A small-molecule ligand and the protein it binds are described below.
Small molecule (SMILES): O=C(O)c1[nH]c(=O)[nH]c(=O)c1F

Sequence of chain 1.D:
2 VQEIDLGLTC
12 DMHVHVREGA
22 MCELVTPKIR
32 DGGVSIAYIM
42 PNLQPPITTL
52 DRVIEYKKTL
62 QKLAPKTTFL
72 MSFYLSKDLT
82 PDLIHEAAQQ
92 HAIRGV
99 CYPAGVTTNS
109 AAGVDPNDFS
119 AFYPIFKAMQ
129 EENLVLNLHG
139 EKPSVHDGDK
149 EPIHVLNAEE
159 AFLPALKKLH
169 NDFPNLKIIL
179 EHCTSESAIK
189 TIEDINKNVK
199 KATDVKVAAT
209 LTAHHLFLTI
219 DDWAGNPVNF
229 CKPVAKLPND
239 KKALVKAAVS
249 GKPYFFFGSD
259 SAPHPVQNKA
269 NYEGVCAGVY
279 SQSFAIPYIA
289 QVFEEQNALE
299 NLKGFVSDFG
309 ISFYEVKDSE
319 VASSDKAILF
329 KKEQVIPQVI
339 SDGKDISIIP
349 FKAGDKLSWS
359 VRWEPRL

Binding-site contacts:
Ligand atom O2 contacts residue ARG18 of chain 1.D at 2.8 Å (salt-bridge).
Ligand atom N3 contacts residue ASN43 of chain 1.D at 3.2 Å (h-bond).
Ligand atom C41 contacts residue ZN1 of chain 1.O at 2.6 Å.
Ligand atom C4 contacts residue THR105 of chain 1.D at 3.4 Å.
Ligand atom C41 contacts residue THR105 of chain 1.D at 3.8 Å.
Ligand atom C6 contacts residue THR106 of chain 1.D at 3.0 Å.
Ligand atom O42 contacts residue HIS14 of chain 1.D at 3.5 Å (h-bond).
Ligand atom O41 contacts residue ZN1 of chain 1.O at 2.1 Å.
Ligand atom O42 contacts residue HIS180 of chain 1.D at 3.6 Å.
Ligand atom O42 contacts residue KCX98 of chain 1.D at 3.0 Å (h-bond).
Ligand atom O2 contacts residue HIS16 of chain 1.D at 3.4 Å (h-bond).
Ligand atom O42 contacts residue ZN1 of chain 1.O at 2.3 Å.
Ligand atom O42 contacts residue ASP258 of chain 1.D at 2.8 Å (salt-bridge).
Ligand atom O41 contacts residue THR105 of chain 1.D at 3.3 Å.
Ligand atom C41 contacts residue ASP258 of chain 1.D at 3.7 Å.
Ligand atom C5 contacts residue THR105 of chain 1.D at 3.0 Å.
Ligand atom C2 contacts residue THR106 of chain 1.D at 3.2 Å.
Ligand atom O42 contacts residue ZN1 of chain 1.N at 2.0 Å.
Ligand atom O2 contacts residue ASN43 of chain 1.D at 2.8 Å (h-bond).
Ligand atom O42 contacts residue HIS16 of chain 1.D at 3.7 Å.
Ligand atom O41 contacts residue TYR100 of chain 1.D at 3.5 Å.
Ligand atom O41 contacts residue HIS137 of chain 1.D at 3.2 Å (h-bond).
Ligand atom C41 contacts residue ZN1 of chain 1.N at 2.7 Å.
Ligand atom C6 contacts residue ALA275 of chain 1.D at 3.2 Å (hydrophobic).
Ligand atom O41 contacts residue ZN1 of chain 1.N at 3.4 Å.
Ligand atom C4 contacts residue ZN1 of chain 1.N at 3.4 Å.
Ligand atom F5 contacts residue THR105 of chain 1.D at 2.9 Å.
Ligand atom O6 contacts residue THR106 of chain 1.D at 3.1 Å (h-bond).
Ligand atom N1 contacts residue THR106 of chain 1.D at 2.6 Å (h-bond).
Ligand atom N3 contacts residue ZN1 of chain 1.N at 3.6 Å.
Ligand atom O41 contacts residue KCX98 of chain 1.D at 2.7 Å (h-bond).
Ligand atom C41 contacts residue KCX98 of chain 1.D at 3.2 Å.
Ligand atom C2 contacts residue ASN43 of chain 1.D at 3.3 Å.
Ligand atom O6 contacts residue ALA275 of chain 1.D at 2.2 Å (h-bond).
Ligand atom O6 contacts residue GLY276 of chain 1.D at 3.1 Å (h-bond).
Ligand atom N1 contacts residue ALA275 of chain 1.D at 3.5 Å (h-bond).
Ligand atom N3 contacts residue HIS16 of chain 1.D at 3.1 Å.
Ligand atom O2 contacts residue THR106 of chain 1.D at 3.3 Å.
Ligand atom C6 contacts residue THR105 of chain 1.D at 3.5 Å.
Ligand atom F5 contacts residue LYS230 of chain 1.D at 3.3 Å.